Binding-site contacts:
Ligand atom C1 contacts residue ARG167 of chain 4.A at 3.4 Å.
Ligand atom C4 contacts residue ARG167 of chain 4.A at 3.8 Å.
Ligand atom O7 contacts residue ARG167 of chain 4.A at 3.1 Å (salt-bridge).
Ligand atom C5 contacts residue ILE171 of chain 4.A at 4.1 Å (hydrophobic).
Ligand atom F9 contacts residue GLU168 of chain 4.A at 3.4 Å.
Ligand atom C5 contacts residue ASN152 of chain 4.A at 4.3 Å.
Ligand atom O8 contacts residue PRO164 of chain 4.A at 3.5 Å.
Ligand atom C6 contacts residue ASN152 of chain 4.A at 3.8 Å.
Ligand atom C4 contacts residue ILE171 of chain 4.A at 4.3 Å (hydrophobic).
Ligand atom C3 contacts residue PRO164 of chain 4.A at 4.0 Å (hydrophobic).
Ligand atom C2 contacts residue PRO164 of chain 4.A at 4.3 Å (hydrophobic).
Ligand atom C6 contacts residue LEU158 of chain 4.A at 4.2 Å (hydrophobic).
Ligand atom C1 contacts residue ALA153 of chain 4.A at 4.4 Å (hydrophobic).
Ligand atom O7 contacts residue ALA153 of chain 4.A at 3.9 Å.
Ligand atom O8 contacts residue ARG167 of chain 4.A at 3.7 Å.
Ligand atom O7 contacts residue ASN152 of chain 4.A at 4.4 Å.
Ligand atom F9 contacts residue ARG167 of chain 4.A at 3.9 Å.
Ligand atom C3 contacts residue ARG167 of chain 4.A at 4.0 Å.
Ligand atom F9 contacts residue ILE171 of chain 4.A at 3.4 Å.
Ligand atom C5 contacts residue LEU158 of chain 4.A at 4.3 Å (hydrophobic).
Ligand atom C3 contacts residue GLU168 of chain 4.A at 4.2 Å.
Ligand atom O7 contacts residue ASN159 of chain 4.A at 4.2 Å.
Ligand atom C2 contacts residue ARG167 of chain 4.A at 3.8 Å.
Ligand atom C6 contacts residue ALA153 of chain 4.A at 4.3 Å (hydrophobic).
Ligand atom C4 contacts residue GLU168 of chain 4.A at 4.1 Å.
Ligand atom C6 contacts residue ARG167 of chain 4.A at 3.8 Å.
Ligand atom C5 contacts residue ARG167 of chain 4.A at 3.8 Å.

Sequence of chain 4.A:
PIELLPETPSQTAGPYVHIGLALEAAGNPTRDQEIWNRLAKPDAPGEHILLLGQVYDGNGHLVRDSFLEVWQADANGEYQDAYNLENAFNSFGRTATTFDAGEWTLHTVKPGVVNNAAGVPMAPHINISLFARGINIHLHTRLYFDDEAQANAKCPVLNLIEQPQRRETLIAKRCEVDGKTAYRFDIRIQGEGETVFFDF

A protein and the small-molecule ligand that binds it are described below.
Small molecule (SMILES): Oc1ccc(F)cc1O